Binding-site contacts:
Ligand atom C01 contacts residue ARG192 of chain 2.A at 4.0 Å.
Ligand atom C19 contacts residue ALA350 of chain 2.A at 3.3 Å (hydrophobic).
Ligand atom O02 contacts residue MET351 of chain 2.A at 3.7 Å.
Ligand atom C21 contacts residue PHE195 of chain 2.A at 4.0 Å (hydrophobic).
Ligand atom O02 contacts residue ALA350 of chain 2.A at 3.9 Å.
Ligand atom C28 contacts residue PHE284 of chain 2.A at 3.7 Å (hydrophobic).
Ligand atom C03 contacts residue ARG192 of chain 2.A at 3.4 Å.
Ligand atom C15 contacts residue GLU354 of chain 2.A at 3.8 Å.
Ligand atom C32 contacts residue HEM1 of chain 2.B at 3.3 Å.
Ligand atom C28 contacts residue ALA285 of chain 2.A at 3.6 Å (hydrophobic).
Ligand atom N16 contacts residue GLU354 of chain 2.A at 3.9 Å.
Ligand atom C22 contacts residue PHE195 of chain 2.A at 4.0 Å (hydrophobic).
Ligand atom C03 contacts residue ALA350 of chain 2.A at 3.5 Å (hydrophobic).
Ligand atom C01 contacts residue PHE193 of chain 2.A at 3.4 Å (hydrophobic).
Ligand atom C03 contacts residue ILE349 of chain 2.A at 3.8 Å (hydrophobic).
Ligand atom C35 contacts residue HEM1 of chain 2.B at 3.2 Å.
Ligand atom C30 contacts residue SER99 of chain 2.A at 3.4 Å.
Ligand atom O05 contacts residue ARG192 of chain 2.A at 3.2 Å (salt-bridge).
Ligand atom F31 contacts residue HEM1 of chain 2.B at 3.1 Å.
Ligand atom C36 contacts residue THR289 of chain 2.A at 3.7 Å.
Ligand atom C32 contacts residue SER99 of chain 2.A at 3.5 Å.
Ligand atom C26 contacts residue HEM1 of chain 2.B at 3.6 Å.
Ligand atom C29 contacts residue PHE284 of chain 2.A at 3.7 Å (hydrophobic).
Ligand atom C03 contacts residue MET351 of chain 2.A at 4.1 Å (hydrophobic).
Ligand atom F31 contacts residue SER99 of chain 2.A at 2.9 Å.
Ligand atom C20 contacts residue PHE37 of chain 2.A at 3.6 Å (hydrophobic).
Ligand atom C30 contacts residue HEM1 of chain 2.B at 3.4 Å.
Ligand atom C21 contacts residue PHE37 of chain 2.A at 3.9 Å (hydrophobic).
Ligand atom C29 contacts residue ALA285 of chain 2.A at 3.1 Å (hydrophobic).
Ligand atom C18 contacts residue ALA350 of chain 2.A at 3.5 Å (hydrophobic).
Ligand atom C30 contacts residue ALA285 of chain 2.A at 4.0 Å (hydrophobic).
Ligand atom O02 contacts residue ARG192 of chain 2.A at 4.0 Å.
Ligand atom C25 contacts residue HEM1 of chain 2.B at 3.6 Å.
Ligand atom C14 contacts residue GLU354 of chain 2.A at 4.0 Å.
Ligand atom F31 contacts residue ILE281 of chain 2.A at 3.5 Å.
Ligand atom C01 contacts residue PHE195 of chain 2.A at 3.6 Å (hydrophobic).
Ligand atom C36 contacts residue ARG192 of chain 2.A at 3.3 Å.
Ligand atom C04 contacts residue ARG192 of chain 2.A at 3.9 Å.
Ligand atom C18 contacts residue ARG352 of chain 2.A at 3.8 Å.
Ligand atom N23 contacts residue PHE195 of chain 2.A at 4.0 Å.

Sequence of chain 2.A:
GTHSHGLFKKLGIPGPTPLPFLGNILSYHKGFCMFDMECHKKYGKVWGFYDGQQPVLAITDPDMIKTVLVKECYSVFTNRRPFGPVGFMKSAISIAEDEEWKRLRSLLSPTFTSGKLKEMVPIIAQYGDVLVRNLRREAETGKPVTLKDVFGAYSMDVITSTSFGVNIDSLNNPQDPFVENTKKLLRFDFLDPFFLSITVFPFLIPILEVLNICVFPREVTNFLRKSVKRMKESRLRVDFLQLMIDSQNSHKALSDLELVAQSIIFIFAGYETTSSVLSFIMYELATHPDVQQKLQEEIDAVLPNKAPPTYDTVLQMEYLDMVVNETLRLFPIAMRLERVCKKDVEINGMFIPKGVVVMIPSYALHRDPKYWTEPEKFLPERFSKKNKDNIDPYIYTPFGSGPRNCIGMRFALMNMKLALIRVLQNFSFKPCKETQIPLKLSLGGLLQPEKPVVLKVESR

The small molecule below binds the protein below.
Small molecule (SMILES): COCC(=O)O[C@]1(CCN(C)CCCc2nc3ccccc3[nH]2)CCc2cc(F)ccc2[C@@H]1C(C)C